Binding-site contacts:
Ligand atom C02 contacts residue PHE398 of chain 1.C at 4.0 Å (hydrophobic).
Ligand atom C05 contacts residue PHE398 of chain 1.C at 3.6 Å (hydrophobic).
Ligand atom CL2 contacts residue PHE399 of chain 1.C at 3.9 Å.
Ligand atom N16 contacts residue TYR425 of chain 1.C at 4.0 Å.
Ligand atom C17 contacts residue TRP395 of chain 1.C at 3.4 Å (hydrophobic).
Ligand atom C14 contacts residue ILE421 of chain 1.C at 3.7 Å (hydrophobic).
Ligand atom C13 contacts residue VAL315 of chain 1.C at 2.9 Å (hydrophobic).
Ligand atom C19 contacts residue PHE398 of chain 1.C at 4.0 Å (hydrophobic).
Ligand atom C15 contacts residue PHE398 of chain 1.C at 3.5 Å (hydrophobic).
Ligand atom O12 contacts residue SER314 of chain 1.C at 3.5 Å.
Ligand atom O01 contacts residue THR325 of chain 1.C at 3.3 Å (h-bond).
Ligand atom C20 contacts residue PHE398 of chain 1.C at 3.9 Å (hydrophobic).
Ligand atom C09 contacts residue ASP234 of chain 1.C at 3.6 Å.
Ligand atom O12 contacts residue CYS313 of chain 1.C at 3.1 Å (h-bond).
Ligand atom C11 contacts residue VAL315 of chain 1.C at 3.1 Å (hydrophobic).
Ligand atom C14 contacts residue VAL315 of chain 1.C at 3.7 Å (hydrophobic).
Ligand atom C10 contacts residue THR231 of chain 1.C at 3.7 Å.
Ligand atom C15 contacts residue ILE421 of chain 1.C at 3.2 Å (hydrophobic).
Ligand atom C17 contacts residue SER238 of chain 1.C at 3.4 Å.
Ligand atom C18 contacts residue TRP395 of chain 1.C at 4.1 Å (hydrophobic).
Ligand atom N16 contacts residue ASP234 of chain 1.C at 3.8 Å.
Ligand atom C06 contacts residue PHE398 of chain 1.C at 3.6 Å (hydrophobic).
Ligand atom O12 contacts residue VAL315 of chain 1.C at 2.6 Å (h-bond).
Ligand atom C18 contacts residue ASP234 of chain 1.C at 3.4 Å.
Ligand atom C07 contacts residue ASP234 of chain 1.C at 3.7 Å.
Ligand atom O01 contacts residue PHE399 of chain 1.C at 3.8 Å.
Ligand atom C03 contacts residue PHE317 of chain 1.C at 3.8 Å (hydrophobic).
Ligand atom C18 contacts residue SER238 of chain 1.C at 3.0 Å.
Ligand atom C10 contacts residue VAL315 of chain 1.C at 4.0 Å (hydrophobic).
Ligand atom C03 contacts residue PHE398 of chain 1.C at 3.9 Å (hydrophobic).
Ligand atom O04 contacts residue PHE317 of chain 1.C at 2.7 Å.
Ligand atom C11 contacts residue ARG214 of chain 1.C at 3.5 Å.
Ligand atom C17 contacts residue PHE398 of chain 1.C at 4.0 Å (hydrophobic).
Ligand atom C17 contacts residue ASP234 of chain 1.C at 4.0 Å.
Ligand atom CL2 contacts residue SER239 of chain 1.C at 4.0 Å.
Ligand atom C08 contacts residue ASP234 of chain 1.C at 4.0 Å.
Ligand atom N16 contacts residue ILE421 of chain 1.C at 3.4 Å.
Ligand atom C10 contacts residue ARG214 of chain 1.C at 3.6 Å.
Ligand atom CL2 contacts residue SER238 of chain 1.C at 3.4 Å.
Ligand atom O12 contacts residue ARG214 of chain 1.C at 3.4 Å (salt-bridge).

Sequence of chain 1.C:
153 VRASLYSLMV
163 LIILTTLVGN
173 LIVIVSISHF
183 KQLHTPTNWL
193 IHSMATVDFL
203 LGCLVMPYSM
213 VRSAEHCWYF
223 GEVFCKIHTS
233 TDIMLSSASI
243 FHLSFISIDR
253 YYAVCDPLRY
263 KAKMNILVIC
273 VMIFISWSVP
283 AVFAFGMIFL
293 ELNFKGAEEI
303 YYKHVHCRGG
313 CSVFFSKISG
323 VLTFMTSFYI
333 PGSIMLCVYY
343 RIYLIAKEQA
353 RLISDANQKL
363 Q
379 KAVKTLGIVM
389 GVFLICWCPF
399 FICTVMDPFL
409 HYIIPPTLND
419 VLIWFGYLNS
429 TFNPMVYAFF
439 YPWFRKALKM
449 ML

The protein below binds the small molecule below.
Small molecule (SMILES): Oc1ccc([C@H]2CNCCc3c2cc(O)c(O)c3Cl)cc1